The small molecule below binds the protein below.
Small molecule (SMILES): Nc1nc2c(ncn2[C@H]2C[C@H](O)[C@@H](CO[P](=O)(O)O[P](=O)(O)OP(=O)(O)O)O2)c(=O)[nH]1

Sequence of chain 1.L:
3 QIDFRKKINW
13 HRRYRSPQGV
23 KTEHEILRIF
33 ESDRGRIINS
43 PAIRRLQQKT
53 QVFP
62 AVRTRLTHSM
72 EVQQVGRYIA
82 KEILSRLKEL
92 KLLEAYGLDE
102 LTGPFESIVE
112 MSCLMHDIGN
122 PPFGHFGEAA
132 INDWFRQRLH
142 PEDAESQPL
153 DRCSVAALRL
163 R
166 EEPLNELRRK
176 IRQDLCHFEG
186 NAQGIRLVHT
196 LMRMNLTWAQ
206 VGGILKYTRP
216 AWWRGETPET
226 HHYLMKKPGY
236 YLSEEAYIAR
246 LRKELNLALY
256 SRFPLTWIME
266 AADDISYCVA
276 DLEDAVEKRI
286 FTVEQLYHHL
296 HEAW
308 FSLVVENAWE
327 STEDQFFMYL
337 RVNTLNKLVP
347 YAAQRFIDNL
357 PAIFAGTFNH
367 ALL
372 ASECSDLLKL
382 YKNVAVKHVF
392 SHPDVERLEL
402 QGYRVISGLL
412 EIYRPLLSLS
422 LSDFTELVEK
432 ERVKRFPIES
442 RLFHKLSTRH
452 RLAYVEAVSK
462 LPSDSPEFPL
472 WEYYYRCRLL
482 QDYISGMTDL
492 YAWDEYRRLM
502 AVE

Sequence of chain 1.G:
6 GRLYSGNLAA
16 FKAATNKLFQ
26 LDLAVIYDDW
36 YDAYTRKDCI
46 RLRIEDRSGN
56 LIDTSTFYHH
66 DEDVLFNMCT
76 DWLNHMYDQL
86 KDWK

Binding-site contacts:
Ligand atom O1G contacts residue TYR212 of chain 1.L at 3.9 Å.
Ligand atom N1 contacts residue GLU400 of chain 1.L at 3.7 Å.
Ligand atom C2 contacts residue GLU400 of chain 1.L at 3.8 Å.
Ligand atom PB contacts residue GLY6 of chain 1.G at 3.9 Å.
Ligand atom PA contacts residue GLY6 of chain 1.G at 3.6 Å.
Ligand atom C6 contacts residue PHE391 of chain 1.L at 3.8 Å (hydrophobic).
Ligand atom C5 contacts residue PHE391 of chain 1.L at 3.6 Å (hydrophobic).
Ligand atom O3' contacts residue TYR272 of chain 1.L at 3.5 Å (h-bond).
Ligand atom C8 contacts residue ARG7 of chain 1.G at 3.7 Å.
Ligand atom N7 contacts residue ARG7 of chain 1.G at 3.4 Å (salt-bridge).
Ligand atom C4 contacts residue ARG7 of chain 1.G at 3.4 Å.
Ligand atom O1B contacts residue ASP268 of chain 1.L at 3.6 Å (salt-bridge).
Ligand atom O2A contacts residue TYR272 of chain 1.L at 2.6 Å (h-bond).
Ligand atom N9 contacts residue ARG7 of chain 1.G at 3.7 Å.
Ligand atom N1 contacts residue ARG7 of chain 1.G at 3.4 Å (salt-bridge).
Ligand atom O1G contacts residue LYS211 of chain 1.L at 3.2 Å (salt-bridge).
Ligand atom PA contacts residue TYR272 of chain 1.L at 3.7 Å.
Ligand atom C6 contacts residue ARG7 of chain 1.G at 3.5 Å.
Ligand atom C8 contacts residue PHE391 of chain 1.L at 3.6 Å (hydrophobic).
Ligand atom N2 contacts residue VAL396 of chain 1.L at 3.7 Å.
Ligand atom O3G contacts residue LYS232 of chain 1.L at 3.5 Å (salt-bridge).
Ligand atom O2A contacts residue GLY6 of chain 1.G at 2.8 Å (h-bond).
Ligand atom C5 contacts residue ARG7 of chain 1.G at 3.4 Å.
Ligand atom O3G contacts residue TYR212 of chain 1.L at 3.7 Å.
Ligand atom C4 contacts residue PHE391 of chain 1.L at 3.8 Å (hydrophobic).
Ligand atom O5' contacts residue TYR272 of chain 1.L at 3.4 Å.
Ligand atom C8 contacts residue TYR272 of chain 1.L at 3.5 Å (hydrophobic).
Ligand atom O3B contacts residue GLY6 of chain 1.G at 3.6 Å.
Ligand atom O4' contacts residue ARG7 of chain 1.G at 3.3 Å (salt-bridge).
Ligand atom O1A contacts residue ARG7 of chain 1.G at 3.4 Å (salt-bridge).
Ligand atom C2 contacts residue ARG7 of chain 1.G at 3.6 Å.
Ligand atom O3A contacts residue GLY6 of chain 1.G at 3.1 Å (h-bond).
Ligand atom O2G contacts residue ASN186 of chain 1.L at 3.8 Å.
Ligand atom O3' contacts residue GLN53 of chain 1.L at 3.6 Å.
Ligand atom C3' contacts residue TYR272 of chain 1.L at 3.6 Å (hydrophobic).
Ligand atom O2A contacts residue ARG7 of chain 1.G at 3.2 Å (salt-bridge).
Ligand atom N2 contacts residue GLU400 of chain 1.L at 3.0 Å (salt-bridge).
Ligand atom N9 contacts residue PHE391 of chain 1.L at 3.7 Å.
Ligand atom N7 contacts residue PHE391 of chain 1.L at 3.7 Å.
Ligand atom N3 contacts residue ARG7 of chain 1.G at 3.4 Å (salt-bridge).